This small molecule binds to this protein.
Small molecule (SMILES): CC[C@H](CO)Nc1nc(NCc2nc3cc(Cl)c(Cl)cc3[nH]2)c2ncn(-c3cnn(C)c3)c2n1

Sequence of chain 1.G:
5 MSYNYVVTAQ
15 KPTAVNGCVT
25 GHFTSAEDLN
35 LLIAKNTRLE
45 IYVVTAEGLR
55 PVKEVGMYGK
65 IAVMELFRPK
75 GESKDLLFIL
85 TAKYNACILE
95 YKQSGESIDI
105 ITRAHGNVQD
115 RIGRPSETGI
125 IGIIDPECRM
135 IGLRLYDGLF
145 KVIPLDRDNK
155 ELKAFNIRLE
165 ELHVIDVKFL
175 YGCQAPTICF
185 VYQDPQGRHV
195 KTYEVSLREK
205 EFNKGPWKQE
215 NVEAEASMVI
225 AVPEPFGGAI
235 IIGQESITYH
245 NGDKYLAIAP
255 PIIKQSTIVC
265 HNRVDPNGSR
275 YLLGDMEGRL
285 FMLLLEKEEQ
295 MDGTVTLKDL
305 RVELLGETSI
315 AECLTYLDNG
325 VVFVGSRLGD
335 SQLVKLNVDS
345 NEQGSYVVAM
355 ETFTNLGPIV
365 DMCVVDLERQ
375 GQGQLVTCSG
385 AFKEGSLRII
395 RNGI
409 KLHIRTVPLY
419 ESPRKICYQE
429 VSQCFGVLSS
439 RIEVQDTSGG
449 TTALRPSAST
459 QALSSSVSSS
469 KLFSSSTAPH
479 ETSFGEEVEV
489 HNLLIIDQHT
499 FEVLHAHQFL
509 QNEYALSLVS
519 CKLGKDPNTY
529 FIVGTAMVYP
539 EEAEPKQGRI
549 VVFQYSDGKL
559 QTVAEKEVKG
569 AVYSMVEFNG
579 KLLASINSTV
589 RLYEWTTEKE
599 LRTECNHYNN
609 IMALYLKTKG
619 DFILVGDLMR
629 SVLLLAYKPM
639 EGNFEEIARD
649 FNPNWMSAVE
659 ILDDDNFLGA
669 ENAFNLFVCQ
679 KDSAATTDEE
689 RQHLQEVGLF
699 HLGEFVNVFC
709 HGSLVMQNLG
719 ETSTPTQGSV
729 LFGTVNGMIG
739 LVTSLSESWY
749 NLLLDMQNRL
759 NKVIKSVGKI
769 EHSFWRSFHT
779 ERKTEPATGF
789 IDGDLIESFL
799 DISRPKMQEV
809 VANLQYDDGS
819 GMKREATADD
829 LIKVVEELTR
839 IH

Binding-site contacts:
Ligand atom C8 contacts residue ASP109 of chain 1.H at 3.7 Å.
Ligand atom CL1 contacts residue ASN607 of chain 1.G at 3.3 Å.
Ligand atom N3 contacts residue LEU158 of chain 1.H at 3.8 Å.
Ligand atom C8 contacts residue MET108 of chain 1.H at 3.0 Å (hydrophobic).
Ligand atom C7 contacts residue TYR107 of chain 1.H at 3.8 Å (hydrophobic).
Ligand atom N2 contacts residue TYR107 of chain 1.H at 3.6 Å.
Ligand atom C15 contacts residue LEU158 of chain 1.H at 3.4 Å (hydrophobic).
Ligand atom C20 contacts residue ALA168 of chain 1.H at 3.0 Å (hydrophobic).
Ligand atom N1 contacts residue ARG628 of chain 1.G at 3.2 Å (salt-bridge).
Ligand atom C21 contacts residue PHE105 of chain 1.H at 3.6 Å (hydrophobic).
Ligand atom C8 contacts residue HIS110 of chain 1.H at 3.8 Å.
Ligand atom C17 contacts residue ALA46 of chain 1.H at 3.6 Å (hydrophobic).
Ligand atom C6 contacts residue ARG628 of chain 1.G at 3.4 Å.
Ligand atom C5 contacts residue ILE25 of chain 1.H at 3.8 Å (hydrophobic).
Ligand atom N2 contacts residue MET108 of chain 1.H at 2.8 Å (h-bond).
Ligand atom N10 contacts residue TYR107 of chain 1.H at 2.6 Å (h-bond).
Ligand atom C17 contacts residue LEU158 of chain 1.H at 3.7 Å (hydrophobic).
Ligand atom C5 contacts residue ARG628 of chain 1.G at 3.8 Å.
Ligand atom N10 contacts residue ASP109 of chain 1.H at 3.8 Å.
Ligand atom C17 contacts residue GLU106 of chain 1.H at 3.5 Å.
Ligand atom C4 contacts residue ILE609 of chain 1.G at 3.6 Å (hydrophobic).
Ligand atom C12 contacts residue GLY26 of chain 1.H at 3.8 Å.
Ligand atom N7 contacts residue LEU158 of chain 1.H at 3.4 Å.
Ligand atom N9 contacts residue PHE105 of chain 1.H at 3.0 Å.
Ligand atom C2 contacts residue ARG628 of chain 1.G at 3.7 Å.
Ligand atom CL2 contacts residue ARG647 of chain 1.G at 3.2 Å.
Ligand atom C7 contacts residue ARG628 of chain 1.G at 3.5 Å.
Ligand atom C10 contacts residue LEU158 of chain 1.H at 3.7 Å (hydrophobic).
Ligand atom C5 contacts residue TYR107 of chain 1.H at 3.4 Å (hydrophobic).
Ligand atom C3 contacts residue ILE25 of chain 1.H at 3.5 Å (hydrophobic).
Ligand atom N9 contacts residue LYS48 of chain 1.H at 3.5 Å.
Ligand atom C19 contacts residue LEU158 of chain 1.H at 3.6 Å (hydrophobic).
Ligand atom C20 contacts residue GLU66 of chain 1.H at 3.3 Å.
Ligand atom C13 contacts residue ILE25 of chain 1.H at 3.6 Å (hydrophobic).
Ligand atom C12 contacts residue ILE25 of chain 1.H at 3.4 Å (hydrophobic).
Ligand atom C16 contacts residue LEU158 of chain 1.H at 3.8 Å (hydrophobic).
Ligand atom N6 contacts residue MET108 of chain 1.H at 3.3 Å (h-bond).
Ligand atom C13 contacts residue VAL33 of chain 1.H at 3.7 Å (hydrophobic).
Ligand atom C4 contacts residue TYR107 of chain 1.H at 3.6 Å (hydrophobic).
Ligand atom C3 contacts residue ARG628 of chain 1.G at 3.5 Å.

Sequence of chain 1.H:
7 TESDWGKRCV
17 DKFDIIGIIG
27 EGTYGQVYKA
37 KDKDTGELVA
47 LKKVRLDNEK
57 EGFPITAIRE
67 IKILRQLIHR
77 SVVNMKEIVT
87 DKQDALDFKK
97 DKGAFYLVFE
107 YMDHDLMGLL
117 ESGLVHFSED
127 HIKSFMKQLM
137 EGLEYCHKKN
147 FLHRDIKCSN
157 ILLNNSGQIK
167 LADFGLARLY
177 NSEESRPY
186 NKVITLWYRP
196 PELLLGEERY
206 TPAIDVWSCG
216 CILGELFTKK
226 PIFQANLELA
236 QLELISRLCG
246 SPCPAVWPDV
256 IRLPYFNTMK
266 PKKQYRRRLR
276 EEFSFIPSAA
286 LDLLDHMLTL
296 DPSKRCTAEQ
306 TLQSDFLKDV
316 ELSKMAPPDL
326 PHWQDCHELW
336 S